Binding-site contacts:
Ligand atom O5 contacts residue TYR155 of chain 1.A at 3.6 Å.
Ligand atom C6 contacts residue TRP340 of chain 1.A at 3.5 Å (hydrophobic).
Ligand atom O2 contacts residue ALA63 of chain 1.A at 3.3 Å.
Ligand atom C3 contacts residue ARG66 of chain 1.A at 4.1 Å.
Ligand atom C6 contacts residue GLU153 of chain 1.A at 3.5 Å.
Ligand atom C2 contacts residue ASP65 of chain 1.A at 3.1 Å.
Ligand atom C6 contacts residue PRO154 of chain 1.A at 3.7 Å (hydrophobic).
Ligand atom C2 contacts residue GLC1 of chain 1.D at 3.1 Å.
Ligand atom C5 contacts residue GLU153 of chain 1.A at 4.0 Å.
Ligand atom C3 contacts residue TRP340 of chain 1.A at 4.1 Å (hydrophobic).
Ligand atom O6 contacts residue TYR155 of chain 1.A at 3.2 Å (h-bond).
Ligand atom O2 contacts residue TRP62 of chain 1.A at 3.6 Å.
Ligand atom C1 contacts residue TYR155 of chain 1.A at 3.9 Å (hydrophobic).
Ligand atom O6 contacts residue TRP340 of chain 1.A at 3.7 Å.
Ligand atom O2 contacts residue GLC1 of chain 1.D at 2.5 Å (h-bond).
Ligand atom O1 contacts residue TYR155 of chain 1.A at 3.8 Å.
Ligand atom O2 contacts residue MET330 of chain 1.A at 4.1 Å.
Ligand atom O6 contacts residue GLU153 of chain 1.A at 3.3 Å (salt-bridge).
Ligand atom C4 contacts residue ASP65 of chain 1.A at 4.2 Å.
Ligand atom O3 contacts residue GLC1 of chain 1.D at 4.2 Å.
Ligand atom C2 contacts residue TRP340 of chain 1.A at 3.6 Å (hydrophobic).
Ligand atom C5 contacts residue TRP340 of chain 1.A at 3.9 Å (hydrophobic).
Ligand atom O4 contacts residue TRP340 of chain 1.A at 4.1 Å.
Ligand atom C3 contacts residue ASP65 of chain 1.A at 3.6 Å.
Ligand atom C4 contacts residue TRP340 of chain 1.A at 3.4 Å (hydrophobic).
Ligand atom C1 contacts residue GLC1 of chain 1.D at 3.0 Å.
Ligand atom C6 contacts residue ARG344 of chain 1.A at 3.5 Å.
Ligand atom O3 contacts residue TRP62 of chain 1.A at 2.9 Å (h-bond).
Ligand atom O2 contacts residue ASP65 of chain 1.A at 2.8 Å (salt-bridge).
Ligand atom O5 contacts residue TRP340 of chain 1.A at 3.4 Å.
Ligand atom C1 contacts residue TRP340 of chain 1.A at 3.9 Å (hydrophobic).
Ligand atom O1 contacts residue GLC1 of chain 1.D at 2.1 Å (h-bond).
Ligand atom O3 contacts residue ARG66 of chain 1.A at 3.0 Å (salt-bridge).
Ligand atom O6 contacts residue PRO154 of chain 1.A at 2.9 Å.
Ligand atom C4 contacts residue ARG66 of chain 1.A at 3.7 Å.
Ligand atom C3 contacts residue GLC1 of chain 1.D at 3.4 Å.
Ligand atom O4 contacts residue ARG344 of chain 1.A at 3.5 Å (salt-bridge).
Ligand atom C3 contacts residue TRP62 of chain 1.A at 3.6 Å (hydrophobic).
Ligand atom O4 contacts residue ARG66 of chain 1.A at 2.8 Å (salt-bridge).
Ligand atom O3 contacts residue ASP65 of chain 1.A at 3.1 Å (salt-bridge).

Sequence of chain 1.A:
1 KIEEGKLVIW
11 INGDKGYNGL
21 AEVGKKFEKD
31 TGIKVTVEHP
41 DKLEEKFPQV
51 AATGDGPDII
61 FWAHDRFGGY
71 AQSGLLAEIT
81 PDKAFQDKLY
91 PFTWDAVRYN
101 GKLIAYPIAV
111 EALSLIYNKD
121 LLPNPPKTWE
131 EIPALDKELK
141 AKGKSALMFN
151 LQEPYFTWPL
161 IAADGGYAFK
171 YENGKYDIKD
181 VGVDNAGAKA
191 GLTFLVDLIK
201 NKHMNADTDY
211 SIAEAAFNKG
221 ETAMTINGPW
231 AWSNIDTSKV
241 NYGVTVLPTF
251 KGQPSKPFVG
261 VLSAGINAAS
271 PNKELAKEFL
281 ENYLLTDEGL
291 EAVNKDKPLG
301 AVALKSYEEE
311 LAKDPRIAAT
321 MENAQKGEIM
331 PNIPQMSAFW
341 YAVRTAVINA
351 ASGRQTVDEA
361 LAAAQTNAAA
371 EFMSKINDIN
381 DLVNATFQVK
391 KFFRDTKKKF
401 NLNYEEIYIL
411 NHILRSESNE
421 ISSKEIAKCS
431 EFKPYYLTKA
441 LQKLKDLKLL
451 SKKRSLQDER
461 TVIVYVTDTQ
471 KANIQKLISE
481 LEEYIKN

The small molecule below binds the protein below.
Small molecule (SMILES): OC[C@H]1O[C@H](O)[C@H](O)[C@@H](O)[C@@H]1O